A protein and the small-molecule ligand that binds it are described below.
Small molecule (SMILES): CC(=O)Nc1nc2c(S(=O)(=O)NCCc3ccccc3)cccc2s1

Binding-site contacts:
Ligand atom C1 contacts residue LEU141 of chain 2.A at 4.1 Å (hydrophobic).
Ligand atom O contacts residue ASN142 of chain 2.A at 3.9 Å.
Ligand atom S contacts residue ASN142 of chain 2.A at 3.7 Å.
Ligand atom C3 contacts residue ASN142 of chain 2.A at 3.2 Å.
Ligand atom C16 contacts residue ASN142 of chain 2.A at 3.4 Å.
Ligand atom C1 contacts residue GLY143 of chain 2.A at 3.8 Å.
Ligand atom C6 contacts residue ASN142 of chain 2.A at 3.9 Å.
Ligand atom C1 contacts residue ASN142 of chain 2.A at 4.3 Å.
Ligand atom N contacts residue ASN142 of chain 2.A at 4.2 Å.
Ligand atom S contacts residue GLY143 of chain 2.A at 3.4 Å (h-bond).
Ligand atom C5 contacts residue ASN142 of chain 2.A at 4.0 Å.
Ligand atom O contacts residue CYS145 of chain 2.A at 3.0 Å (h-bond).
Ligand atom O contacts residue SER144 of chain 2.A at 3.4 Å (h-bond).
Ligand atom O contacts residue GLY143 of chain 2.A at 2.9 Å (h-bond).
Ligand atom C4 contacts residue ASN142 of chain 2.A at 3.7 Å.
Ligand atom C contacts residue SER144 of chain 2.A at 3.6 Å.
Ligand atom C1 contacts residue SER144 of chain 2.A at 4.2 Å.
Ligand atom N1 contacts residue ASN142 of chain 2.A at 3.2 Å (h-bond).
Ligand atom C9 contacts residue ASN142 of chain 2.A at 3.4 Å.
Ligand atom C8 contacts residue ASN142 of chain 2.A at 3.5 Å.
Ligand atom N contacts residue CYS145 of chain 2.A at 3.3 Å (h-bond).
Ligand atom C2 contacts residue CYS145 of chain 2.A at 4.5 Å (hydrophobic).
Ligand atom N contacts residue GLY143 of chain 2.A at 4.4 Å.
Ligand atom C7 contacts residue ASN142 of chain 2.A at 3.8 Å.
Ligand atom C1 contacts residue CYS145 of chain 2.A at 2.5 Å (hydrophobic).
Ligand atom N2 contacts residue ASN142 of chain 2.A at 3.6 Å.
Ligand atom C contacts residue HIS163 of chain 2.A at 3.7 Å.
Ligand atom C contacts residue CYS145 of chain 2.A at 1.8 Å (hydrophobic).
Ligand atom C15 contacts residue ASN142 of chain 2.A at 4.1 Å.
Ligand atom C2 contacts residue ASN142 of chain 2.A at 3.5 Å.
Ligand atom C10 contacts residue ASN142 of chain 2.A at 3.7 Å.
Ligand atom S1 contacts residue ASN142 of chain 2.A at 4.4 Å.
Ligand atom C11 contacts residue ASN142 of chain 2.A at 4.1 Å.
Ligand atom C contacts residue HIS164 of chain 2.A at 4.3 Å.
Ligand atom C2 contacts residue GLY143 of chain 2.A at 4.3 Å.
Ligand atom C contacts residue LEU141 of chain 2.A at 4.4 Å (hydrophobic).
Ligand atom O contacts residue LEU141 of chain 2.A at 4.0 Å.

Sequence of chain 2.A:
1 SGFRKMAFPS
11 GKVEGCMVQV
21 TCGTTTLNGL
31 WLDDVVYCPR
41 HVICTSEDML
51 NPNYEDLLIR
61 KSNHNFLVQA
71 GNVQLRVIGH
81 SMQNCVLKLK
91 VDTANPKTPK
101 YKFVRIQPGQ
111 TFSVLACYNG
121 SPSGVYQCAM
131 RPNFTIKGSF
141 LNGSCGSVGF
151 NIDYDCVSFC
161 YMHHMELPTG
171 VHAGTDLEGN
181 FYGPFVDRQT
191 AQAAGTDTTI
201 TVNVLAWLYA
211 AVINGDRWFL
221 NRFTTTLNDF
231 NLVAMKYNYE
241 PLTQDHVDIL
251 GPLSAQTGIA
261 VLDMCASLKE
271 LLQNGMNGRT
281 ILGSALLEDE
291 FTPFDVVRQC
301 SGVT